Sequence of chain 1.A:
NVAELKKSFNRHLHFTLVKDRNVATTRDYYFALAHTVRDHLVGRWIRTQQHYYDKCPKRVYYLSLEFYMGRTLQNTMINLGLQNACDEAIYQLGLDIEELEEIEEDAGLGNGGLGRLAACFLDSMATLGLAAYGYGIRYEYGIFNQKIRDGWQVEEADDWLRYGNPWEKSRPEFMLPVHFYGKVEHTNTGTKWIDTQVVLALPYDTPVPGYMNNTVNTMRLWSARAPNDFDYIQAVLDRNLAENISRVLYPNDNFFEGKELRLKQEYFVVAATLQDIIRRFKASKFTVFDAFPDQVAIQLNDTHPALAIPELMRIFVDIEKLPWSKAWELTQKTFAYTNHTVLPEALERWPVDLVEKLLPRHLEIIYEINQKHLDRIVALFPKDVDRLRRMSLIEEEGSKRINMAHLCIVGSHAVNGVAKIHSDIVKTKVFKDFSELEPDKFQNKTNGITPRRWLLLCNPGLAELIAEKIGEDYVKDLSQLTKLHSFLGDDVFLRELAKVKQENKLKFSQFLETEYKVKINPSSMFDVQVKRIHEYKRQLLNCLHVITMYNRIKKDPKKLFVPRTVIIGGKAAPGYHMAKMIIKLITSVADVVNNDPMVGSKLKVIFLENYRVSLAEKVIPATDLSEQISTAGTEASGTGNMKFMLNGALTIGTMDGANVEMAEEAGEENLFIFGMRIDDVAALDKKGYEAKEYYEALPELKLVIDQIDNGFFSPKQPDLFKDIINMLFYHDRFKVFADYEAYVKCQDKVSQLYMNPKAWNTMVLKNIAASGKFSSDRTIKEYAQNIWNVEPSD

Sequence of chain 1.B:
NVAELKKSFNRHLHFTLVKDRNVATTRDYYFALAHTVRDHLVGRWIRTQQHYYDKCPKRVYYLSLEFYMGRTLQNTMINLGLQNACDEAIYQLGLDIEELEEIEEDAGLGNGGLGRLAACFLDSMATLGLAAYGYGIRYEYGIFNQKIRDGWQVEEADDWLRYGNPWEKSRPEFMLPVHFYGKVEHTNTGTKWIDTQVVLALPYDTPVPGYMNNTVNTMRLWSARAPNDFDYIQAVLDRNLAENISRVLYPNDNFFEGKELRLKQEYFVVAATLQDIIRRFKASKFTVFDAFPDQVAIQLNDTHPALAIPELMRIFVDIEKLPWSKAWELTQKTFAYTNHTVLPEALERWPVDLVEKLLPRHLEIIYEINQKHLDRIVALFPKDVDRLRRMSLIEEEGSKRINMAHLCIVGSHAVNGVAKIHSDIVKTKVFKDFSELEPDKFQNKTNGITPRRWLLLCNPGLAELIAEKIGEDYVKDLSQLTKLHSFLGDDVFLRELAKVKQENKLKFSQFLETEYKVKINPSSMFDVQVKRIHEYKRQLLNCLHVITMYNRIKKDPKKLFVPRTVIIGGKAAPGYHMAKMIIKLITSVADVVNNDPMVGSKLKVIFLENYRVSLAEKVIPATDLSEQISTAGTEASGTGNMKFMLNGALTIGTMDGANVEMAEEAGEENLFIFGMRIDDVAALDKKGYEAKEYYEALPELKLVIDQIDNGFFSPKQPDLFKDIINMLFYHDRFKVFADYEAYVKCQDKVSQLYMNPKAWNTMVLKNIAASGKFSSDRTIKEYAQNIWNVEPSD

This protein binds this small molecule.
Small molecule (SMILES): O=C(O)c1ccccc1-n1cc(C(=O)O)c(=O)c2cc(Nc3c(F)cc(F)cc3Cl)c(Cl)cc21

Binding-site contacts:
Ligand atom O27 contacts residue ARG287 of chain 1.A at 3.4 Å (salt-bridge).
Ligand atom C39 contacts residue VAL23 of chain 1.B at 3.8 Å (hydrophobic).
Ligand atom N10 contacts residue VAL18 of chain 1.B at 2.8 Å (h-bond).
Ligand atom C32 contacts residue TYR53 of chain 1.A at 3.6 Å (hydrophobic).
Ligand atom O42 contacts residue ARG287 of chain 1.A at 3.2 Å (salt-bridge).
Ligand atom C34 contacts residue VAL23 of chain 1.B at 3.7 Å (hydrophobic).
Ligand atom C3 contacts residue VAL18 of chain 1.B at 3.5 Å (hydrophobic).
Ligand atom F9 contacts residue LYS19 of chain 1.B at 3.0 Å.
Ligand atom O27 contacts residue PHE174 of chain 1.A at 3.6 Å.
Ligand atom O25 contacts residue PHE174 of chain 1.A at 3.8 Å.
Ligand atom C1 contacts residue VAL18 of chain 1.B at 3.0 Å (hydrophobic).
Ligand atom F11 contacts residue LYS169 of chain 1.A at 3.1 Å.
Ligand atom C4 contacts residue TRP45 of chain 1.A at 3.5 Å (hydrophobic).
Ligand atom C31 contacts residue TYR53 of chain 1.A at 3.5 Å (hydrophobic).
Ligand atom O25 contacts residue ARG171 of chain 1.A at 3.0 Å (salt-bridge).
Ligand atom C26 contacts residue ARG287 of chain 1.A at 3.7 Å.
Ligand atom CL12 contacts residue TRP45 of chain 1.A at 3.4 Å.
Ligand atom O42 contacts residue ARG288 of chain 1.A at 2.9 Å (salt-bridge).
Ligand atom C18 contacts residue ARG171 of chain 1.A at 3.7 Å.
Ligand atom O27 contacts residue ARG288 of chain 1.A at 3.0 Å (salt-bridge).
Ligand atom C6 contacts residue ARG171 of chain 1.A at 3.5 Å.
Ligand atom C6 contacts residue LEU17 of chain 1.B at 3.7 Å (hydrophobic).
Ligand atom C1 contacts residue LEU17 of chain 1.B at 3.7 Å (hydrophobic).
Ligand atom CL29 contacts residue ILE46 of chain 1.A at 3.8 Å.
Ligand atom O27 contacts residue ARG220 of chain 1.A at 3.0 Å (salt-bridge).
Ligand atom O25 contacts residue ARG220 of chain 1.A at 3.0 Å (salt-bridge).
Ligand atom F11 contacts residue TRP45 of chain 1.A at 3.5 Å.
Ligand atom CL12 contacts residue GLN49 of chain 1.A at 3.5 Å.
Ligand atom F9 contacts residue LEU17 of chain 1.B at 3.2 Å.
Ligand atom C2 contacts residue VAL18 of chain 1.B at 3.0 Å (hydrophobic).
Ligand atom C26 contacts residue ARG288 of chain 1.A at 3.6 Å.
Ligand atom F11 contacts residue ARG171 of chain 1.A at 3.8 Å.
Ligand atom F9 contacts residue VAL18 of chain 1.B at 2.8 Å.
Ligand atom C33 contacts residue VAL23 of chain 1.B at 3.5 Å (hydrophobic).
Ligand atom C1 contacts residue ARG171 of chain 1.A at 3.6 Å.
Ligand atom F11 contacts residue ASP205 of chain 1.A at 3.7 Å.
Ligand atom F9 contacts residue ARG171 of chain 1.A at 3.5 Å.
Ligand atom C4 contacts residue VAL18 of chain 1.B at 3.7 Å (hydrophobic).
Ligand atom C6 contacts residue VAL18 of chain 1.B at 3.6 Å (hydrophobic).
Ligand atom CL29 contacts residue VAL23 of chain 1.B at 3.5 Å.